Sequence of chain 1.C:
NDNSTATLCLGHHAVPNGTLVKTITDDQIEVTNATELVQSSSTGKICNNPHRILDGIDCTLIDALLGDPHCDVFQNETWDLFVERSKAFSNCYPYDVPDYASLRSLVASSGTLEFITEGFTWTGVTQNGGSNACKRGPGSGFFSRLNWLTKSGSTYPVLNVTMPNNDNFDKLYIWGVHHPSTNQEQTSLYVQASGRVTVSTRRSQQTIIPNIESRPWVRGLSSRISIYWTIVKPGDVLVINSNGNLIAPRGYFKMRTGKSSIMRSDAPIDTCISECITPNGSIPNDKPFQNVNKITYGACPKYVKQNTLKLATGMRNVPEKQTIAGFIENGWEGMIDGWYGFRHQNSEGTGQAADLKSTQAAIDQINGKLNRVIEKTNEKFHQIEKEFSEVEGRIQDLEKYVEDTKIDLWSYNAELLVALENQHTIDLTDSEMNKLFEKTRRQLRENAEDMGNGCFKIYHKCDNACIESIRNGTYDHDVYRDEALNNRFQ

The protein below binds the small molecule below.
Small molecule (SMILES): CC(=O)N[C@H]1[C@H](O[C@H]2[C@H](O)[C@@H](NC(C)=O)CO[C@@H]2CO)O[C@H](CO)[C@@H](O[C@@H]2O[C@H](CO[C@H]3O[C@H](CO)[C@@H](O[C@H]4O[C@H](CO)[C@@H](O)[C@H](O)[C@@H]4O)[C@H](O)[C@@H]3O)[C@@H](O)[C@H](O)[C@@H]2O)[C@@H]1O

Binding-site contacts:
Ligand atom C6 contacts residue PHE94 of chain 1.C at 3.6 Å (hydrophobic).
Ligand atom O6 contacts residue ARG269 of chain 1.C at 3.8 Å.
Ligand atom O6 contacts residue ASP271 of chain 1.C at 3.8 Å.
Ligand atom C6 contacts residue ARG269 of chain 1.C at 4.0 Å.
Ligand atom O4 contacts residue PHE94 of chain 1.C at 3.5 Å.
Ligand atom C5 contacts residue PHE94 of chain 1.C at 4.2 Å (hydrophobic).
Ligand atom C3 contacts residue ASN285 of chain 1.C at 3.8 Å.
Ligand atom O6 contacts residue PRO284 of chain 1.C at 4.3 Å.
Ligand atom O7 contacts residue ASN285 of chain 1.C at 3.0 Å (h-bond).
Ligand atom O6 contacts residue LYS92 of chain 1.C at 4.5 Å.
Ligand atom O2 contacts residue LYS92 of chain 1.C at 4.0 Å.
Ligand atom O6 contacts residue SER270 of chain 1.C at 3.4 Å.
Ligand atom O6 contacts residue SER91 of chain 1.C at 2.7 Å (h-bond).
Ligand atom C1 contacts residue ASN285 of chain 1.C at 1.4 Å.
Ligand atom C5 contacts residue ASN285 of chain 1.C at 3.6 Å.
Ligand atom C4 contacts residue ASN285 of chain 1.C at 4.2 Å.
Ligand atom N2 contacts residue ASN285 of chain 1.C at 2.9 Å (h-bond).
Ligand atom O6 contacts residue ALA93 of chain 1.C at 4.3 Å.
Ligand atom O5 contacts residue SER91 of chain 1.C at 4.3 Å.
Ligand atom O5 contacts residue PRO284 of chain 1.C at 4.1 Å.
Ligand atom C8 contacts residue ASN285 of chain 1.C at 4.4 Å.
Ligand atom C2 contacts residue ASN285 of chain 1.C at 2.5 Å.
Ligand atom C4 contacts residue PHE94 of chain 1.C at 3.6 Å (hydrophobic).
Ligand atom C6 contacts residue LYS92 of chain 1.C at 4.2 Å.
Ligand atom C6 contacts residue SER91 of chain 1.C at 3.2 Å.
Ligand atom O5 contacts residue ASN285 of chain 1.C at 2.3 Å (h-bond).
Ligand atom C6 contacts residue SER270 of chain 1.C at 4.4 Å.
Ligand atom C6 contacts residue PRO284 of chain 1.C at 4.1 Å (hydrophobic).
Ligand atom C7 contacts residue ASN285 of chain 1.C at 3.2 Å.
Ligand atom C6 contacts residue SER91 of chain 1.C at 4.3 Å.